A small-molecule ligand and the protein it binds are described below.
Small molecule (SMILES): N[C@@H](Cc1cc(Cl)c(O)c(Cl)c1)C(=O)O

Binding-site contacts:
Ligand atom CL2 contacts residue GLN155 of chain 1.A at 3.8 Å.
Ligand atom C contacts residue TYR151 of chain 1.A at 3.5 Å (hydrophobic).
Ligand atom CL1 contacts residue GLY70 of chain 1.A at 3.8 Å.
Ligand atom N contacts residue TYR151 of chain 1.A at 2.8 Å (h-bond).
Ligand atom C contacts residue GLN173 of chain 1.A at 3.4 Å.
Ligand atom CB contacts residue TYR151 of chain 1.A at 3.1 Å (hydrophobic).
Ligand atom OH contacts residue SER158 of chain 1.A at 3.2 Å (h-bond).
Ligand atom CL2 contacts residue SER158 of chain 1.A at 3.3 Å.
Ligand atom CL1 contacts residue GLN155 of chain 1.A at 3.9 Å.
Ligand atom CG contacts residue TYR151 of chain 1.A at 3.8 Å (hydrophobic).
Ligand atom CD2 contacts residue ALA67 of chain 1.A at 3.9 Å (hydrophobic).
Ligand atom OH contacts residue GLN155 of chain 1.A at 3.2 Å.
Ligand atom CB contacts residue GLY34 of chain 1.A at 4.0 Å.
Ligand atom CL2 contacts residue ILE65 of chain 1.A at 3.7 Å.
Ligand atom CL1 contacts residue MET154 of chain 1.A at 3.7 Å.
Ligand atom OXT contacts residue GLY34 of chain 1.A at 3.8 Å.
Ligand atom CZ contacts residue GLN155 of chain 1.A at 3.5 Å.
Ligand atom CE1 contacts residue GLN155 of chain 1.A at 3.9 Å.
Ligand atom CD2 contacts residue GLN155 of chain 1.A at 3.7 Å.
Ligand atom OXT contacts residue GLU36 of chain 1.A at 3.4 Å (salt-bridge).
Ligand atom CD2 contacts residue GLY34 of chain 1.A at 3.6 Å.
Ligand atom CD1 contacts residue TYR151 of chain 1.A at 3.5 Å (hydrophobic).
Ligand atom CL1 contacts residue TYR151 of chain 1.A at 3.9 Å.
Ligand atom CD1 contacts residue GLN155 of chain 1.A at 3.6 Å.
Ligand atom N contacts residue GLN173 of chain 1.A at 2.8 Å (h-bond).
Ligand atom CA contacts residue GLN155 of chain 1.A at 3.6 Å.
Ligand atom CL2 contacts residue GLY34 of chain 1.A at 3.8 Å.
Ligand atom O contacts residue TYR151 of chain 1.A at 3.6 Å (h-bond).
Ligand atom CB contacts residue GLU36 of chain 1.A at 4.0 Å.
Ligand atom CE2 contacts residue GLN155 of chain 1.A at 3.5 Å.
Ligand atom OXT contacts residue PHE35 of chain 1.A at 3.9 Å.
Ligand atom CA contacts residue GLN173 of chain 1.A at 3.5 Å.
Ligand atom N contacts residue GLN155 of chain 1.A at 2.7 Å (h-bond).
Ligand atom CD1 contacts residue ALA67 of chain 1.A at 3.4 Å (hydrophobic).
Ligand atom OH contacts residue MET154 of chain 1.A at 3.8 Å.
Ligand atom CG contacts residue ALA67 of chain 1.A at 3.5 Å (hydrophobic).
Ligand atom O contacts residue GLN173 of chain 1.A at 2.7 Å (h-bond).
Ligand atom CE1 contacts residue ALA67 of chain 1.A at 3.7 Å (hydrophobic).
Ligand atom CG contacts residue GLN155 of chain 1.A at 3.5 Å.
Ligand atom CA contacts residue TYR151 of chain 1.A at 3.3 Å (hydrophobic).

Sequence of chain 1.A:
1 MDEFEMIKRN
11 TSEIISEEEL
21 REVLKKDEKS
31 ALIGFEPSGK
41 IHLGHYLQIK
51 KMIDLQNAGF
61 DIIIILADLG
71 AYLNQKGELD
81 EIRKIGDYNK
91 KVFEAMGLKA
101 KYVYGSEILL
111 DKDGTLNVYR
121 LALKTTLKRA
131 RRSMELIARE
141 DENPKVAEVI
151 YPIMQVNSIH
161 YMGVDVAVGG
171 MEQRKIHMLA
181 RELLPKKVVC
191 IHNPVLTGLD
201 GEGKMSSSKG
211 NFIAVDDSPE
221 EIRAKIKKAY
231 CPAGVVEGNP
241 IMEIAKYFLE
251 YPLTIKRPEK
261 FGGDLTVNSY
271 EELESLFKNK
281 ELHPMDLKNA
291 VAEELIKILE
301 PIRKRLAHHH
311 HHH